The small molecule below binds the protein below.
Small molecule (SMILES): CCOP(=S)(OCC)Oc1ccc2c(C)c(Cl)c(=O)oc2c1

Sequence of chain 1.A:
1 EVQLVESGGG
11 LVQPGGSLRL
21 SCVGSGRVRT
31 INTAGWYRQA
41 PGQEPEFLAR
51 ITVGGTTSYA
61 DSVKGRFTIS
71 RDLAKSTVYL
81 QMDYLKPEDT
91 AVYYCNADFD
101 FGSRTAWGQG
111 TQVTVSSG

Binding-site contacts:
Ligand atom C1 contacts residue SER76 of chain 1.A at 3.9 Å.
Ligand atom C10 contacts residue LEU73 of chain 1.A at 3.6 Å (hydrophobic).
Ligand atom C3 contacts residue VAL78 of chain 1.A at 3.7 Å (hydrophobic).
Ligand atom O4 contacts residue VAL53 of chain 1.A at 3.9 Å.
Ligand atom C4 contacts residue ALA34 of chain 1.A at 3.9 Å (hydrophobic).
Ligand atom C4 contacts residue ILE51 of chain 1.A at 3.7 Å (hydrophobic).
Ligand atom C7 contacts residue LEU73 of chain 1.A at 3.7 Å (hydrophobic).
Ligand atom C9 contacts residue LEU73 of chain 1.A at 3.3 Å (hydrophobic).
Ligand atom O5 contacts residue ARG29 of chain 1.A at 3.5 Å (salt-bridge).
Ligand atom C14 contacts residue ARG29 of chain 1.A at 3.5 Å.
Ligand atom C5 contacts residue VAL28 of chain 1.A at 3.4 Å (hydrophobic).
Ligand atom O5 contacts residue VAL53 of chain 1.A at 3.9 Å.
Ligand atom S1 contacts residue SER76 of chain 1.A at 3.7 Å.
Ligand atom S1 contacts residue ASP72 of chain 1.A at 3.6 Å.
Ligand atom O4 contacts residue ARG29 of chain 1.A at 3.3 Å (salt-bridge).
Ligand atom O1 contacts residue ILE31 of chain 1.A at 3.9 Å.
Ligand atom C13 contacts residue ARG29 of chain 1.A at 3.5 Å.
Ligand atom O3 contacts residue ILE31 of chain 1.A at 3.7 Å.
Ligand atom C3 contacts residue ALA34 of chain 1.A at 3.9 Å (hydrophobic).
Ligand atom O5 contacts residue ILE31 of chain 1.A at 3.6 Å.
Ligand atom C4 contacts residue THR52 of chain 1.A at 3.5 Å.
Ligand atom C2 contacts residue SER76 of chain 1.A at 3.2 Å.
Ligand atom C8 contacts residue LEU73 of chain 1.A at 3.6 Å (hydrophobic).
Ligand atom C7 contacts residue VAL28 of chain 1.A at 3.4 Å (hydrophobic).
Ligand atom C1 contacts residue CYS22 of chain 1.A at 3.7 Å (hydrophobic).
Ligand atom C4 contacts residue VAL53 of chain 1.A at 3.7 Å (hydrophobic).
Ligand atom O5 contacts residue VAL28 of chain 1.A at 3.8 Å.
Ligand atom C12 contacts residue ARG29 of chain 1.A at 3.6 Å.
Ligand atom C2 contacts residue ILE31 of chain 1.A at 3.9 Å (hydrophobic).
Ligand atom C11 contacts residue ARG29 of chain 1.A at 3.6 Å.
Ligand atom O1 contacts residue VAL78 of chain 1.A at 3.5 Å.
Ligand atom C6 contacts residue ILE31 of chain 1.A at 3.9 Å (hydrophobic).
Ligand atom C10 contacts residue SER76 of chain 1.A at 3.4 Å.
Ligand atom CL1 contacts residue ARG29 of chain 1.A at 3.2 Å.
Ligand atom C1 contacts residue LEU4 of chain 1.A at 3.7 Å (hydrophobic).
Ligand atom S1 contacts residue THR77 of chain 1.A at 3.6 Å.
Ligand atom C6 contacts residue LEU73 of chain 1.A at 3.9 Å (hydrophobic).
Ligand atom O2 contacts residue ILE31 of chain 1.A at 3.7 Å.
Ligand atom C6 contacts residue VAL28 of chain 1.A at 3.0 Å (hydrophobic).
Ligand atom C4 contacts residue ASN32 of chain 1.A at 3.9 Å.